Binding-site contacts:
Ligand atom C25 contacts residue TYR242 of chain 1.B at 3.7 Å (hydrophobic).
Ligand atom C36 contacts residue MET262 of chain 1.B at 3.4 Å (hydrophobic).
Ligand atom C30 contacts residue GLY274 of chain 1.B at 3.4 Å.
Ligand atom C33 contacts residue VAL271 of chain 1.B at 3.7 Å (hydrophobic).
Ligand atom N31 contacts residue GLY274 of chain 1.B at 3.6 Å.
Ligand atom N16 contacts residue PHE278 of chain 1.B at 3.5 Å.
Ligand atom C33 contacts residue GLU270 of chain 1.B at 3.7 Å.
Ligand atom C24 contacts residue MET262 of chain 1.B at 3.7 Å (hydrophobic).
Ligand atom N29 contacts residue MET262 of chain 1.B at 3.6 Å.
Ligand atom C13 contacts residue PHE245 of chain 1.B at 3.7 Å (hydrophobic).
Ligand atom C37 contacts residue MET262 of chain 1.B at 3.6 Å (hydrophobic).
Ligand atom C20 contacts residue MET262 of chain 1.B at 3.6 Å (hydrophobic).
Ligand atom C32 contacts residue TYR242 of chain 1.B at 3.6 Å (hydrophobic).
Ligand atom C12 contacts residue HIS74 of chain 1.B at 3.6 Å.
Ligand atom N15 contacts residue PHE278 of chain 1.B at 3.3 Å.
Ligand atom C4 contacts residue PHE278 of chain 1.B at 3.5 Å (hydrophobic).
Ligand atom C36 contacts residue PRO261 of chain 1.B at 3.6 Å (hydrophobic).
Ligand atom C25 contacts residue GLY274 of chain 1.B at 3.3 Å.
Ligand atom C14 contacts residue ILE241 of chain 1.B at 3.6 Å (hydrophobic).
Ligand atom C30 contacts residue TYR242 of chain 1.B at 3.5 Å (hydrophobic).
Ligand atom O23 contacts residue GLN275 of chain 1.B at 2.7 Å (h-bond).
Ligand atom C30 contacts residue MET262 of chain 1.B at 3.5 Å (hydrophobic).
Ligand atom C17 contacts residue LEU184 of chain 1.B at 3.7 Å (hydrophobic).
Ligand atom C25 contacts residue PHE278 of chain 1.B at 3.6 Å (hydrophobic).
Ligand atom C34 contacts residue LYS267 of chain 1.B at 3.5 Å.
Ligand atom O1 contacts residue GLN275 of chain 1.B at 3.1 Å (h-bond).
Ligand atom N31 contacts residue TYR242 of chain 1.B at 2.5 Å (h-bond).
Ligand atom C6 contacts residue LEU224 of chain 1.B at 3.7 Å (hydrophobic).
Ligand atom N26 contacts residue GLY274 of chain 1.B at 3.5 Å (h-bond).
Ligand atom C5 contacts residue PHE278 of chain 1.B at 3.4 Å (hydrophobic).
Ligand atom C35 contacts residue PRO261 of chain 1.B at 3.4 Å (hydrophobic).
Ligand atom N8 contacts residue LEU224 of chain 1.B at 3.6 Å.
Ligand atom C2 contacts residue PHE278 of chain 1.B at 3.7 Å (hydrophobic).
Ligand atom C21 contacts residue PHE278 of chain 1.B at 3.6 Å (hydrophobic).
Ligand atom N7 contacts residue TYR73 of chain 1.B at 3.4 Å (h-bond).
Ligand atom N7 contacts residue LEU224 of chain 1.B at 3.6 Å.
Ligand atom C24 contacts residue TYR242 of chain 1.B at 3.4 Å (hydrophobic).
Ligand atom C3 contacts residue PHE278 of chain 1.B at 3.3 Å (hydrophobic).
Ligand atom C35 contacts residue MET262 of chain 1.B at 3.6 Å (hydrophobic).
Ligand atom O23 contacts residue TYR242 of chain 1.B at 3.6 Å (h-bond).

A small-molecule ligand and the protein it binds are described below.
Small molecule (SMILES): O=c1c(OCCN2CCn3c2nc2ccccc23)cn(CC2CC2)nc1-c1ccnn1-c1ccccc1

Sequence of chain 1.B:
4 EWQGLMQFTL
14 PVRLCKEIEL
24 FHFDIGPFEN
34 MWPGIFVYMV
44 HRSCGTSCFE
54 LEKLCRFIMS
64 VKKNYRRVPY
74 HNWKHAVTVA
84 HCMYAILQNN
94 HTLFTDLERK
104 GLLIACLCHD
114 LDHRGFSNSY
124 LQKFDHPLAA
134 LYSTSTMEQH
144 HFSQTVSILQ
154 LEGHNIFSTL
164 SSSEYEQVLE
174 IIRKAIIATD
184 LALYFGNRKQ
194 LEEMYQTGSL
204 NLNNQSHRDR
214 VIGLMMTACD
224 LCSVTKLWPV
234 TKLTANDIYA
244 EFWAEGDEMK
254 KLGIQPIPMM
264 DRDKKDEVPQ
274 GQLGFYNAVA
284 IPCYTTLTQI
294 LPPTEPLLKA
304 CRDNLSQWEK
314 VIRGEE